Binding-site contacts:
Ligand atom N3 contacts residue SER64 of chain 1.A at 3.6 Å.
Ligand atom PG contacts residue TYR220 of chain 1.A at 3.6 Å.
Ligand atom O3G contacts residue GLU300 of chain 1.A at 3.6 Å (salt-bridge).
Ligand atom C3A contacts residue ASN66 of chain 1.A at 3.0 Å.
Ligand atom O2G contacts residue TYR220 of chain 1.A at 2.5 Å (h-bond).
Ligand atom O3G contacts residue LYS69 of chain 1.A at 2.9 Å (salt-bridge).
Ligand atom PG contacts residue MG1 of chain 1.I at 3.4 Å.
Ligand atom C5 contacts residue ASN66 of chain 1.A at 3.4 Å.
Ligand atom N1 contacts residue ILE112 of chain 1.A at 2.9 Å (h-bond).
Ligand atom O2B contacts residue MG1 of chain 1.I at 2.2 Å.
Ligand atom O3G contacts residue MG1 of chain 1.I at 2.3 Å.
Ligand atom O3B contacts residue ASP70 of chain 1.A at 3.2 Å (salt-bridge).
Ligand atom N7 contacts residue ASN66 of chain 1.A at 3.1 Å (h-bond).
Ligand atom O2G contacts residue LYS69 of chain 1.A at 3.0 Å (salt-bridge).
Ligand atom PB contacts residue MG1 of chain 1.I at 3.4 Å.
Ligand atom C2 contacts residue VAL110 of chain 1.A at 3.4 Å (hydrophobic).
Ligand atom O3B contacts residue LYS69 of chain 1.A at 3.6 Å.
Ligand atom O2B contacts residue ASP70 of chain 1.A at 3.0 Å (salt-bridge).
Ligand atom O2' contacts residue ILE166 of chain 1.A at 3.5 Å.
Ligand atom O1B contacts residue CYS71 of chain 1.A at 3.0 Å (h-bond).
Ligand atom O3G contacts residue ASP70 of chain 1.A at 3.0 Å (salt-bridge).
Ligand atom O1B contacts residue ASP70 of chain 1.A at 3.2 Å (salt-bridge).
Ligand atom O2' contacts residue GLY167 of chain 1.A at 3.0 Å (h-bond).
Ligand atom C8 contacts residue ASN66 of chain 1.A at 3.4 Å.
Ligand atom PG contacts residue LYS69 of chain 1.A at 3.4 Å.
Ligand atom O3' contacts residue CYS71 of chain 1.A at 3.1 Å.
Ligand atom PB contacts residue ASP70 of chain 1.A at 3.5 Å.
Ligand atom N6 contacts residue ILE112 of chain 1.A at 2.7 Å (h-bond).
Ligand atom PA contacts residue ASN66 of chain 1.A at 3.5 Å.
Ligand atom O3B contacts residue MG1 of chain 1.I at 3.5 Å.
Ligand atom O2' contacts residue SER64 of chain 1.A at 2.8 Å (h-bond).
Ligand atom O3' contacts residue GLY167 of chain 1.A at 3.3 Å.
Ligand atom O1A contacts residue ASN66 of chain 1.A at 2.7 Å (h-bond).
Ligand atom C1' contacts residue FMN1 of chain 1.H at 3.6 Å.
Ligand atom O1G contacts residue LEU227 of chain 1.A at 3.2 Å (h-bond).
Ligand atom O3B contacts residue GLY68 of chain 1.A at 3.5 Å.
Ligand atom O1B contacts residue GLY68 of chain 1.A at 3.1 Å.
Ligand atom O2A contacts residue MG1 of chain 1.I at 3.6 Å.
Ligand atom O3B contacts residue TYR220 of chain 1.A at 3.6 Å (h-bond).
Ligand atom O4' contacts residue ILE166 of chain 1.A at 3.5 Å.

Sequence of chain 1.A:
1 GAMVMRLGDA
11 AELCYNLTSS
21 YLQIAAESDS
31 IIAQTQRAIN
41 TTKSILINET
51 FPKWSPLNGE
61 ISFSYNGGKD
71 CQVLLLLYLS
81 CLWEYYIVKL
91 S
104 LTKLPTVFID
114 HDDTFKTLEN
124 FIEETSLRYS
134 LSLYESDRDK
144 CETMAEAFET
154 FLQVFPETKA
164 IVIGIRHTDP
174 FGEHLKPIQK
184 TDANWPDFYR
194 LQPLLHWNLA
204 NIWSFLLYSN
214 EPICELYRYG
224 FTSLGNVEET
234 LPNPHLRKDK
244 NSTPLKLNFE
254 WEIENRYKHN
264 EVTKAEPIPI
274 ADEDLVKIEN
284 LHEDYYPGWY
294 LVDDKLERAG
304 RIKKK

The small molecule below binds the protein below.
Small molecule (SMILES): Nc1ncnc2c1ncn2[C@@H]1O[C@H](CO[P](=O)(O)C[P](=O)(O)OP(=O)(O)O)[C@@H](O)[C@H]1O